A protein and the small-molecule ligand that binds it are described below.
Small molecule (SMILES): N[C@@H](CCC(=O)O)C(=O)O

Binding-site contacts:
Ligand atom CG contacts residue TYR89 of chain 1.A at 4.2 Å (hydrophobic).
Ligand atom C contacts residue THR119 of chain 1.A at 3.7 Å.
Ligand atom CD contacts residue THR171 of chain 1.A at 3.3 Å.
Ligand atom CD contacts residue GLU221 of chain 1.A at 3.9 Å.
Ligand atom N contacts residue TYR89 of chain 1.A at 4.1 Å.
Ligand atom OE1 contacts residue THR171 of chain 1.A at 2.6 Å (h-bond).
Ligand atom OXT contacts residue SER170 of chain 1.A at 4.0 Å.
Ligand atom O contacts residue GLY169 of chain 1.A at 3.1 Å.
Ligand atom CA contacts residue SER170 of chain 1.A at 3.3 Å.
Ligand atom N contacts residue THR119 of chain 1.A at 2.9 Å (h-bond).
Ligand atom CA contacts residue THR119 of chain 1.A at 3.5 Å.
Ligand atom OXT contacts residue ARG124 of chain 1.A at 2.8 Å (salt-bridge).
Ligand atom C contacts residue ARG124 of chain 1.A at 3.4 Å.
Ligand atom O contacts residue SER170 of chain 1.A at 2.8 Å (h-bond).
Ligand atom OE1 contacts residue GLU221 of chain 1.A at 3.8 Å.
Ligand atom CG contacts residue GLU221 of chain 1.A at 3.5 Å.
Ligand atom OXT contacts residue TYR89 of chain 1.A at 3.5 Å.
Ligand atom OE2 contacts residue GLY169 of chain 1.A at 3.7 Å.
Ligand atom C contacts residue TYR89 of chain 1.A at 3.6 Å (hydrophobic).
Ligand atom O contacts residue TYR89 of chain 1.A at 3.4 Å.
Ligand atom N contacts residue GLU221 of chain 1.A at 2.8 Å (salt-bridge).
Ligand atom OE2 contacts residue THR171 of chain 1.A at 3.2 Å (h-bond).
Ligand atom O contacts residue ARG124 of chain 1.A at 2.8 Å (salt-bridge).
Ligand atom OXT contacts residue THR119 of chain 1.A at 2.9 Å (h-bond).
Ligand atom OXT contacts residue PRO117 of chain 1.A at 3.6 Å.
Ligand atom N contacts residue SER170 of chain 1.A at 4.1 Å.
Ligand atom N contacts residue TYR248 of chain 1.A at 3.7 Å.
Ligand atom OXT contacts residue LEU118 of chain 1.A at 3.5 Å.
Ligand atom CG contacts residue LEU166 of chain 1.A at 3.7 Å (hydrophobic).
Ligand atom CB contacts residue GLU221 of chain 1.A at 4.0 Å.
Ligand atom CB contacts residue LEU166 of chain 1.A at 4.0 Å (hydrophobic).
Ligand atom OE2 contacts residue LEU166 of chain 1.A at 4.1 Å.
Ligand atom CA contacts residue TYR89 of chain 1.A at 4.1 Å (hydrophobic).
Ligand atom C contacts residue SER170 of chain 1.A at 3.4 Å.
Ligand atom N contacts residue PRO117 of chain 1.A at 2.8 Å (h-bond).
Ligand atom CB contacts residue TYR89 of chain 1.A at 3.4 Å (hydrophobic).
Ligand atom CA contacts residue PRO117 of chain 1.A at 4.0 Å (hydrophobic).
Ligand atom CA contacts residue GLU221 of chain 1.A at 3.4 Å.
Ligand atom CD contacts residue LEU166 of chain 1.A at 4.0 Å (hydrophobic).
Ligand atom OE2 contacts residue SER170 of chain 1.A at 3.3 Å (h-bond).

Sequence of chain 1.A:
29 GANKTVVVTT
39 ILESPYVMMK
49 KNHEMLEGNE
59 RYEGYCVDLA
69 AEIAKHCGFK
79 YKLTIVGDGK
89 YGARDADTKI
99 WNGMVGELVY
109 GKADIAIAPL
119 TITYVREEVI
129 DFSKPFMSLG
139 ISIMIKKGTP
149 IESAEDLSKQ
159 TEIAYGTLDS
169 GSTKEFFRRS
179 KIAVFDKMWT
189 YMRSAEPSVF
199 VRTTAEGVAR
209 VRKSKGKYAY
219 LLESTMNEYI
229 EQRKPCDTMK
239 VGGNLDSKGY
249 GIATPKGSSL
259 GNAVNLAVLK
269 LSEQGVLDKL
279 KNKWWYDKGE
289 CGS